A protein and the small-molecule ligand that binds it are described below.
Small molecule (SMILES): CC(=O)N[C@@H]1[C@@H](O)[C@H](O)[C@@H](CO)O[C@H]1O

Sequence of chain 1.A:
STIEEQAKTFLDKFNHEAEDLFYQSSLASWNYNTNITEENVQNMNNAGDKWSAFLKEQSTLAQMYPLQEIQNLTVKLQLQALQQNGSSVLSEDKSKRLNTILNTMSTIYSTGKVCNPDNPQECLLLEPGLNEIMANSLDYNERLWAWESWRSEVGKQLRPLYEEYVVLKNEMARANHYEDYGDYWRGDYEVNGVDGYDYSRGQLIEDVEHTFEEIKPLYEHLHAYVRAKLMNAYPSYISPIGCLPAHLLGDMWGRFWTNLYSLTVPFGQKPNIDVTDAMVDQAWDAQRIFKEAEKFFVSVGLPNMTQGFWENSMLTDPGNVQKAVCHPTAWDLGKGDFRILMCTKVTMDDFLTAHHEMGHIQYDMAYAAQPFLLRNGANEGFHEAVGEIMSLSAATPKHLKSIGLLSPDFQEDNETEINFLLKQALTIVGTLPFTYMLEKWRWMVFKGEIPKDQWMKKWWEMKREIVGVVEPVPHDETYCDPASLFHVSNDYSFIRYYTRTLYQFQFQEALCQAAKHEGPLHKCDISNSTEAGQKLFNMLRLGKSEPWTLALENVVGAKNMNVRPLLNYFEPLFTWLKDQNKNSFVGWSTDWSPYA

Binding-site contacts:
Ligand atom N2 contacts residue ASN86 of chain 1.A at 2.9 Å (h-bond).
Ligand atom C7 contacts residue HIS178 of chain 1.A at 4.3 Å.
Ligand atom C5 contacts residue ASN86 of chain 1.A at 3.6 Å.
Ligand atom C2 contacts residue ASN86 of chain 1.A at 2.5 Å.
Ligand atom N2 contacts residue GLN84 of chain 1.A at 4.2 Å.
Ligand atom C3 contacts residue ASN86 of chain 1.A at 3.8 Å.
Ligand atom C1 contacts residue ASN86 of chain 1.A at 1.4 Å.
Ligand atom C8 contacts residue ASN177 of chain 1.A at 4.5 Å.
Ligand atom O7 contacts residue HIS178 of chain 1.A at 3.4 Å.
Ligand atom C8 contacts residue GLN85 of chain 1.A at 4.2 Å.
Ligand atom O5 contacts residue ASN86 of chain 1.A at 2.3 Å (h-bond).
Ligand atom C7 contacts residue GLN84 of chain 1.A at 4.4 Å.
Ligand atom C4 contacts residue ASN86 of chain 1.A at 4.2 Å.
Ligand atom N2 contacts residue GLN64 of chain 1.A at 3.8 Å.
Ligand atom C8 contacts residue GLN84 of chain 1.A at 3.8 Å.
Ligand atom C7 contacts residue ASN177 of chain 1.A at 4.2 Å.
Ligand atom O7 contacts residue ASN177 of chain 1.A at 3.6 Å (h-bond).
Ligand atom O7 contacts residue ASN86 of chain 1.A at 3.6 Å.
Ligand atom C7 contacts residue ASN86 of chain 1.A at 3.5 Å.